Binding-site contacts:
Ligand atom C8 contacts residue ASN347 of chain 1.A at 4.3 Å.
Ligand atom N2 contacts residue ASN347 of chain 1.A at 2.9 Å (h-bond).
Ligand atom C7 contacts residue ASN347 of chain 1.A at 3.2 Å.
Ligand atom C1 contacts residue ASN347 of chain 1.A at 1.5 Å.
Ligand atom C5 contacts residue ASN347 of chain 1.A at 3.8 Å.
Ligand atom C4 contacts residue ASN347 of chain 1.A at 4.4 Å.
Ligand atom C3 contacts residue ASN347 of chain 1.A at 3.9 Å.
Ligand atom O5 contacts residue ASN347 of chain 1.A at 2.5 Å (h-bond).
Ligand atom C2 contacts residue ASN347 of chain 1.A at 2.5 Å.
Ligand atom O7 contacts residue ASN347 of chain 1.A at 3.1 Å (h-bond).

Sequence of chain 1.A:
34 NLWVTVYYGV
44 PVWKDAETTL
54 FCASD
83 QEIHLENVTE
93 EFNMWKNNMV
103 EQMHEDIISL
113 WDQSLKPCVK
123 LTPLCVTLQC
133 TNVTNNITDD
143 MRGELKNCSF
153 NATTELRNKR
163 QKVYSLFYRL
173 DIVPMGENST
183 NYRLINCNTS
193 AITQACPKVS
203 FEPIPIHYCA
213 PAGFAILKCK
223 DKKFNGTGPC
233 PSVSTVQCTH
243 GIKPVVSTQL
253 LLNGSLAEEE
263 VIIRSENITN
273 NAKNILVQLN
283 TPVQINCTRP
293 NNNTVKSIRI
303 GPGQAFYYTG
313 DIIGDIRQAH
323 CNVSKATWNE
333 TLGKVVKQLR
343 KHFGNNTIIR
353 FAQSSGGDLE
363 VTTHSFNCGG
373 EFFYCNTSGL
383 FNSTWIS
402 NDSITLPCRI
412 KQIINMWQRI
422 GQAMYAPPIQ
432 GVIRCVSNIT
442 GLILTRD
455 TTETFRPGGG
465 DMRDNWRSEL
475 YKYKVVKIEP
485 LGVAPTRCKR

A protein and the small-molecule ligand that binds it are described below.
Small molecule (SMILES): CC(=O)N[C@@H]1[C@@H](O)[C@H](O)[C@@H](CO)O[C@H]1O